Binding-site contacts:
Ligand atom C5 contacts residue ASN240 of chain 53.F at 3.7 Å.
Ligand atom C1 contacts residue ASN240 of chain 53.F at 1.5 Å.
Ligand atom C8 contacts residue ASN240 of chain 53.F at 3.9 Å.
Ligand atom O7 contacts residue ASN240 of chain 53.F at 3.0 Å (h-bond).
Ligand atom O7 contacts residue GLY239 of chain 53.F at 3.6 Å.
Ligand atom O5 contacts residue ASN240 of chain 53.F at 2.4 Å (h-bond).
Ligand atom C2 contacts residue ASN240 of chain 53.F at 2.5 Å.
Ligand atom C7 contacts residue ASN240 of chain 53.F at 3.2 Å.
Ligand atom C4 contacts residue ASN240 of chain 53.F at 4.3 Å.
Ligand atom N2 contacts residue ASN240 of chain 53.F at 2.8 Å (h-bond).
Ligand atom C3 contacts residue ASN240 of chain 53.F at 3.7 Å.

Sequence of chain 53.F:
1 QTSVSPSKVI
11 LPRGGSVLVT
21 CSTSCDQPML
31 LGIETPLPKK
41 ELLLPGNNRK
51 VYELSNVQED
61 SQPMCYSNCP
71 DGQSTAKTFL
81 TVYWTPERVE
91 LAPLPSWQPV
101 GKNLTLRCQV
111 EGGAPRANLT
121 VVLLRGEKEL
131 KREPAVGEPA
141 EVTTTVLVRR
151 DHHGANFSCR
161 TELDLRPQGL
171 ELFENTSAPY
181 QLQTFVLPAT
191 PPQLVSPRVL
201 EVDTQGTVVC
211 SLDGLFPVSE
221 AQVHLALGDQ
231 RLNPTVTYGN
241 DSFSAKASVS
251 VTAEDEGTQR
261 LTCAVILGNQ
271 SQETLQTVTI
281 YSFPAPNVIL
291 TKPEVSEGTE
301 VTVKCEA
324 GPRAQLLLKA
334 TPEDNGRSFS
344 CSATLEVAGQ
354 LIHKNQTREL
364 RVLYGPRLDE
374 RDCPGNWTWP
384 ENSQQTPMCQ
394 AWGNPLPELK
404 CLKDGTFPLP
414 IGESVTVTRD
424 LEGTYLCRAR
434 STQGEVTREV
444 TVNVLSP

This small molecule binds to this protein.
Small molecule (SMILES): CC(=O)N[C@@H]1[C@@H](O)[C@H](O)[C@@H](CO)O[C@H]1O